Binding-site contacts:
Ligand atom BR contacts residue TYR38 of chain 1.I at 4.2 Å.

A small-molecule ligand and the protein it binds are described below.
Small molecule (SMILES): NCCCBr

Sequence of chain 1.I:
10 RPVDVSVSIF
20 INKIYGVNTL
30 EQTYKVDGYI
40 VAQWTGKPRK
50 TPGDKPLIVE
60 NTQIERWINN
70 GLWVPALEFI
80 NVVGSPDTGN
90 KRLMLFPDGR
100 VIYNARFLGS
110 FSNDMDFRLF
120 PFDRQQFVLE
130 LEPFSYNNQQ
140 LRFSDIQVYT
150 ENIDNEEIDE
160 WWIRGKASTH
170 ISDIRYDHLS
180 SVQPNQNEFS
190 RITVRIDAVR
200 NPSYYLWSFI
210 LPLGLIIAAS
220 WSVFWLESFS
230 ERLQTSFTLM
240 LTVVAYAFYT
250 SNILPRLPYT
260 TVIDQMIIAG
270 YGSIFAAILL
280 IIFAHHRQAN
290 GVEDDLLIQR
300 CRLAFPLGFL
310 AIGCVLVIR